Binding-site contacts:
Ligand atom O5 contacts residue THR263 of chain 1.A at 3.2 Å (h-bond).
Ligand atom C1 contacts residue THR263 of chain 1.A at 3.5 Å.
Ligand atom O5 contacts residue ASN264 of chain 1.A at 3.7 Å.
Ligand atom N2 contacts residue ASN261 of chain 1.A at 3.0 Å (h-bond).
Ligand atom C6 contacts residue ASN264 of chain 1.A at 4.2 Å.
Ligand atom C1 contacts residue ASN264 of chain 1.A at 4.4 Å.
Ligand atom O6 contacts residue THR263 of chain 1.A at 3.8 Å.
Ligand atom C5 contacts residue THR263 of chain 1.A at 3.3 Å.
Ligand atom C7 contacts residue ASN261 of chain 1.A at 3.5 Å.
Ligand atom C1 contacts residue ASN261 of chain 1.A at 1.5 Å.
Ligand atom C4 contacts residue ASN261 of chain 1.A at 4.3 Å.
Ligand atom O7 contacts residue ASN261 of chain 1.A at 3.6 Å.
Ligand atom C3 contacts residue ASN261 of chain 1.A at 3.9 Å.
Ligand atom C2 contacts residue ASN261 of chain 1.A at 2.5 Å.
Ligand atom C5 contacts residue ASN261 of chain 1.A at 3.6 Å.
Ligand atom O5 contacts residue ASN261 of chain 1.A at 2.4 Å (h-bond).
Ligand atom C6 contacts residue THR263 of chain 1.A at 3.7 Å.
Ligand atom O6 contacts residue ASN264 of chain 1.A at 3.8 Å.

This protein binds this small molecule.
Small molecule (SMILES): CC(=O)N[C@H]1[C@H](O[C@H]2[C@H](O)[C@@H](NC(C)=O)CO[C@@H]2CO)O[C@H](CO)[C@@H](O[C@@H]2O[C@H](CO)[C@@H](O)[C@H](O)[C@@H]2O)[C@@H]1O

Sequence of chain 1.A:
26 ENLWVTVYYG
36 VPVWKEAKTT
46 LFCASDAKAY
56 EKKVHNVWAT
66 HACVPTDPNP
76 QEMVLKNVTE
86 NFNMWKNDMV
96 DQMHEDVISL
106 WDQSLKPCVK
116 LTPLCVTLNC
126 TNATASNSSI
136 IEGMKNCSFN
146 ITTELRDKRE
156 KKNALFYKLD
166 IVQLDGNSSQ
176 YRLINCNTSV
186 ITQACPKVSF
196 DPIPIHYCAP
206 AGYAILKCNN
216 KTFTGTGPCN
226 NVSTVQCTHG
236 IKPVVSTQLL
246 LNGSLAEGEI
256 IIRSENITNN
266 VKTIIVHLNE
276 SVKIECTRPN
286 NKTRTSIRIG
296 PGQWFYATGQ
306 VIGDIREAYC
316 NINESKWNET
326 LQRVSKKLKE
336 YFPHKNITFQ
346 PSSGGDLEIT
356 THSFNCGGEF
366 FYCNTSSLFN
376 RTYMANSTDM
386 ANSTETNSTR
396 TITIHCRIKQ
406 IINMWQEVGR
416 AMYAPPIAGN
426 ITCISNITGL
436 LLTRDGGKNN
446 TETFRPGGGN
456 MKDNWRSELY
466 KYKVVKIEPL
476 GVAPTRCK